Binding-site contacts:
Ligand atom CA contacts residue ASP11 of chain 1.A at 4.2 Å.
Ligand atom SG contacts residue LEU37 of chain 1.A at 4.4 Å.
Ligand atom CB contacts residue ASP11 of chain 1.A at 3.6 Å.
Ligand atom CA contacts residue CYS35 of chain 1.A at 4.4 Å (hydrophobic).
Ligand atom CB contacts residue ASN100 of chain 1.A at 4.3 Å.
Ligand atom CB contacts residue CYS35 of chain 1.A at 3.1 Å (hydrophobic).
Ligand atom SG contacts residue LEU287 of chain 2.A at 4.0 Å.
Ligand atom N contacts residue ASP11 of chain 1.A at 3.1 Å (salt-bridge).
Ligand atom N contacts residue LEU287 of chain 2.A at 4.2 Å.
Ligand atom SG contacts residue ASP11 of chain 1.A at 3.6 Å.
Ligand atom SG contacts residue CYS35 of chain 1.A at 2.0 Å (h-bond).

Sequence of chain 2.A:
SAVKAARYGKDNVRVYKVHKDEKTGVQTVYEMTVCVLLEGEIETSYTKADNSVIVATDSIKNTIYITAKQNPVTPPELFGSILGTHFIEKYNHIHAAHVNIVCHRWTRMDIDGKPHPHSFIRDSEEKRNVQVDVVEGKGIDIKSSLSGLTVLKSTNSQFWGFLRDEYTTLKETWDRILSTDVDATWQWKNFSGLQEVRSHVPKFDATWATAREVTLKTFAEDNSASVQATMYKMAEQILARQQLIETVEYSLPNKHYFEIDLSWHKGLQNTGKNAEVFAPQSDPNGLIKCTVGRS

Sequence of chain 1.A:
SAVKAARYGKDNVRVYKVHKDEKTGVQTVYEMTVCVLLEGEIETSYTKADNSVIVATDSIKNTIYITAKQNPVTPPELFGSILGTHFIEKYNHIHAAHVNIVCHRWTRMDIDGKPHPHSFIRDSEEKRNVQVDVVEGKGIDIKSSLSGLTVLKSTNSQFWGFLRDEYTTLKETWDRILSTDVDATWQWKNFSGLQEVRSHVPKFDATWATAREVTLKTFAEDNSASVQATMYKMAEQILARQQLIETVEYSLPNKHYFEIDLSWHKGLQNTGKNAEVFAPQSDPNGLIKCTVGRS

The protein below binds the small molecule below.
Small molecule (SMILES): N[C@@H](CS)C(=O)O